Binding-site contacts:
Ligand atom O3 contacts residue ALA129 of chain 1.C at 3.3 Å.
Ligand atom C7 contacts residue GLU102 of chain 1.C at 3.5 Å.
Ligand atom C3 contacts residue GLN133 of chain 1.C at 4.2 Å.
Ligand atom C8 contacts residue ASN128 of chain 1.C at 3.5 Å.
Ligand atom C7 contacts residue ALA129 of chain 1.C at 3.6 Å (hydrophobic).
Ligand atom O1 contacts residue THR130 of chain 1.C at 3.1 Å (h-bond).
Ligand atom N2 contacts residue GLU102 of chain 1.C at 2.7 Å (salt-bridge).
Ligand atom C2 contacts residue GLU102 of chain 1.C at 3.6 Å.
Ligand atom O5 contacts residue TYR100 of chain 1.C at 4.2 Å.
Ligand atom O3 contacts residue GLU102 of chain 1.C at 2.5 Å (salt-bridge).
Ligand atom C6 contacts residue THR132 of chain 1.C at 3.5 Å.
Ligand atom C1 contacts residue THR130 of chain 1.C at 3.8 Å.
Ligand atom C4 contacts residue ASN97 of chain 1.C at 3.8 Å.
Ligand atom O5 contacts residue THR130 of chain 1.C at 3.8 Å.
Ligand atom C5 contacts residue TYR100 of chain 1.C at 3.6 Å (hydrophobic).
Ligand atom N2 contacts residue ALA129 of chain 1.C at 3.8 Å.
Ligand atom O3 contacts residue ASN97 of chain 1.C at 3.3 Å (h-bond).
Ligand atom O7 contacts residue ALA129 of chain 1.C at 3.4 Å.
Ligand atom O4 contacts residue GLN133 of chain 1.C at 3.6 Å.
Ligand atom C6 contacts residue TYR100 of chain 1.C at 3.8 Å (hydrophobic).
Ligand atom C1 contacts residue TYR100 of chain 1.C at 4.2 Å (hydrophobic).
Ligand atom O6 contacts residue THR132 of chain 1.C at 3.0 Å (h-bond).
Ligand atom C8 contacts residue ALA129 of chain 1.C at 4.1 Å (hydrophobic).
Ligand atom O3 contacts residue GLN133 of chain 1.C at 3.1 Å (h-bond).
Ligand atom C4 contacts residue THR132 of chain 1.C at 3.4 Å.
Ligand atom O6 contacts residue GLY131 of chain 1.C at 3.4 Å.
Ligand atom C7 contacts residue ASN128 of chain 1.C at 4.2 Å.
Ligand atom C7 contacts residue THR130 of chain 1.C at 4.0 Å.
Ligand atom C3 contacts residue ASN97 of chain 1.C at 3.5 Å.
Ligand atom O4 contacts residue ASN97 of chain 1.C at 2.8 Å (h-bond).
Ligand atom C5 contacts residue THR132 of chain 1.C at 4.0 Å.
Ligand atom C8 contacts residue GLU102 of chain 1.C at 3.4 Å.
Ligand atom C4 contacts residue GLN133 of chain 1.C at 4.3 Å.
Ligand atom O4 contacts residue THR132 of chain 1.C at 2.8 Å (h-bond).
Ligand atom O4 contacts residue TYR100 of chain 1.C at 4.0 Å.
Ligand atom C2 contacts residue THR130 of chain 1.C at 3.8 Å.
Ligand atom C3 contacts residue GLU102 of chain 1.C at 3.3 Å.
Ligand atom O5 contacts residue GLY131 of chain 1.C at 4.2 Å.
Ligand atom C2 contacts residue ALA129 of chain 1.C at 4.1 Å (hydrophobic).
Ligand atom O7 contacts residue THR130 of chain 1.C at 3.0 Å (h-bond).

The protein below binds the small molecule below.
Small molecule (SMILES): CC(=O)N[C@@H]1[C@@H](O)[C@H](O)[C@@H](CO)O[C@H]1O

Sequence of chain 1.C:
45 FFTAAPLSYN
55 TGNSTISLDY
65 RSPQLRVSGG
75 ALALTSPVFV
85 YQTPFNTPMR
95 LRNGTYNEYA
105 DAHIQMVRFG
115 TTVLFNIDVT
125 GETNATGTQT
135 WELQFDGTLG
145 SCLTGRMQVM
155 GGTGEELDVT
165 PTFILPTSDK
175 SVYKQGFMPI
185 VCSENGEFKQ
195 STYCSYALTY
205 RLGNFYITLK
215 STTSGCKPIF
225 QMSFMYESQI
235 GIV